Sequence of chain 1.A:
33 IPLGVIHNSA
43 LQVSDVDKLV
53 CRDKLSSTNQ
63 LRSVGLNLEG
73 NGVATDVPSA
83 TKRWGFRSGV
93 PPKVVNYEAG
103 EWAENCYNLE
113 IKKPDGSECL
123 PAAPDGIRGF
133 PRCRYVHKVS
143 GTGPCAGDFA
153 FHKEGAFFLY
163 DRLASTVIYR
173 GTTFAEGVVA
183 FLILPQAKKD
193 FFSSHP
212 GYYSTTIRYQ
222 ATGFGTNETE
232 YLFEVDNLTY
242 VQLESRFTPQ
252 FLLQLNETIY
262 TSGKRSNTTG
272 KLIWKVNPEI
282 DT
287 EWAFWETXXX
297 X

Sequence of chain 1.B:
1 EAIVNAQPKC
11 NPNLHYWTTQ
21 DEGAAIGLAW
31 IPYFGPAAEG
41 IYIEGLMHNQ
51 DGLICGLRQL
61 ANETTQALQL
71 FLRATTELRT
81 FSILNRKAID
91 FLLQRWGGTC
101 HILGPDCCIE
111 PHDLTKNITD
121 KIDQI

A protein and the small-molecule ligand that binds it are described below.
Small molecule (SMILES): CC(=O)N[C@H]1[C@H](O[C@H]2[C@H](O)[C@@H](NC(C)=O)CO[C@@H]2CO)O[C@H](CO)[C@@H](O[C@@H]2O[C@H](CO[C@H]3O[C@H](CO)[C@@H](O)[C@H](O[C@H]4O[C@H](CO)[C@@H](O)[C@H](O)[C@@H]4O)[C@@H]3O)[C@@H](O)[C@H](O[C@H]3O[C@H](CO)[C@@H](O)[C@H](O)[C@@H]3O)[C@@H]2O)[C@@H]1O

Binding-site contacts:
Ligand atom C6 contacts residue GLU156 of chain 1.A at 4.2 Å.
Ligand atom O6 contacts residue GLU156 of chain 1.A at 3.5 Å.
Ligand atom C1 contacts residue ASN62 of chain 1.B at 1.4 Å.
Ligand atom C5 contacts residue GLU156 of chain 1.A at 4.1 Å.
Ligand atom O6 contacts residue PRO8 of chain 1.B at 3.8 Å.
Ligand atom C5 contacts residue ASN62 of chain 1.B at 3.6 Å.
Ligand atom N2 contacts residue GLU156 of chain 1.A at 4.1 Å.
Ligand atom C6 contacts residue PHE34 of chain 2.B at 3.9 Å (hydrophobic).
Ligand atom C3 contacts residue ASN62 of chain 1.B at 3.8 Å.
Ligand atom C7 contacts residue GLU156 of chain 1.A at 3.7 Å.
Ligand atom C6 contacts residue ALA6 of chain 1.B at 4.3 Å (hydrophobic).
Ligand atom C4 contacts residue ASN62 of chain 1.B at 4.2 Å.
Ligand atom O7 contacts residue LEU70 of chain 1.A at 3.9 Å.
Ligand atom O5 contacts residue GLN7 of chain 1.B at 3.0 Å (h-bond).
Ligand atom C8 contacts residue ALA158 of chain 1.A at 3.8 Å (hydrophobic).
Ligand atom O6 contacts residue GLN7 of chain 1.B at 2.8 Å (h-bond).
Ligand atom O7 contacts residue GLU156 of chain 1.A at 4.2 Å.
Ligand atom O4 contacts residue PHE34 of chain 2.B at 4.0 Å.
Ligand atom C8 contacts residue GLY157 of chain 1.A at 3.9 Å.
Ligand atom C8 contacts residue THR65 of chain 1.B at 3.6 Å.
Ligand atom O3 contacts residue GLU156 of chain 1.A at 3.9 Å.
Ligand atom C8 contacts residue VAL180 of chain 1.A at 4.0 Å (hydrophobic).
Ligand atom O7 contacts residue ALA158 of chain 1.A at 4.1 Å.
Ligand atom C1 contacts residue GLN7 of chain 1.B at 3.8 Å.
Ligand atom C5 contacts residue GLN7 of chain 1.B at 4.1 Å.
Ligand atom C8 contacts residue TRP30 of chain 2.B at 4.0 Å (hydrophobic).
Ligand atom C8 contacts residue GLU156 of chain 1.A at 3.4 Å.
Ligand atom C8 contacts residue PRO8 of chain 1.B at 3.6 Å (hydrophobic).
Ligand atom C2 contacts residue ASN62 of chain 1.B at 2.5 Å.
Ligand atom O7 contacts residue VAL180 of chain 1.A at 4.2 Å.
Ligand atom O6 contacts residue LEU28 of chain 2.B at 3.2 Å.
Ligand atom O6 contacts residue PHE34 of chain 2.B at 4.4 Å.
Ligand atom C6 contacts residue GLN7 of chain 1.B at 3.7 Å.
Ligand atom N2 contacts residue ASN62 of chain 1.B at 2.9 Å (h-bond).
Ligand atom C7 contacts residue VAL180 of chain 1.A at 4.4 Å (hydrophobic).
Ligand atom O6 contacts residue ALA6 of chain 1.B at 4.4 Å.
Ligand atom O5 contacts residue ASN62 of chain 1.B at 2.3 Å (h-bond).
Ligand atom C6 contacts residue LEU28 of chain 2.B at 3.8 Å (hydrophobic).
Ligand atom C7 contacts residue ASN62 of chain 1.B at 3.6 Å.
Ligand atom O7 contacts residue ASN62 of chain 1.B at 3.8 Å.

Sequence of chain 2.B:
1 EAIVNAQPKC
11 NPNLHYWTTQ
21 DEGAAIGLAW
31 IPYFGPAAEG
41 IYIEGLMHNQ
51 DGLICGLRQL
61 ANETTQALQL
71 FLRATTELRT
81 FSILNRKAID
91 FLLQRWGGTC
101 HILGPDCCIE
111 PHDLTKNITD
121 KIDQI